This protein binds this small molecule.
Small molecule (SMILES): O=C(NCc1cccnc1)NC1CCN(c2ncccn2)CC1

Binding-site contacts:
Ligand atom C14 contacts residue GLY96 of chain 4.A at 3.2 Å.
Ligand atom C02 contacts residue TYR158 of chain 4.A at 3.6 Å (hydrophobic).
Ligand atom C10 contacts residue MET199 of chain 4.A at 3.5 Å (hydrophobic).
Ligand atom C04 contacts residue TYR158 of chain 4.A at 3.8 Å (hydrophobic).
Ligand atom C04 contacts residue PHE149 of chain 4.A at 3.9 Å (hydrophobic).
Ligand atom C05 contacts residue PHE149 of chain 4.A at 3.8 Å (hydrophobic).
Ligand atom C02 contacts residue NAD1 of chain 4.B at 3.7 Å.
Ligand atom N03 contacts residue NAD1 of chain 4.B at 3.5 Å.
Ligand atom N15 contacts residue GLY96 of chain 4.A at 3.3 Å (h-bond).
Ligand atom N09 contacts residue MET199 of chain 4.A at 3.5 Å.
Ligand atom C07 contacts residue LEU218 of chain 4.A at 3.8 Å (hydrophobic).
Ligand atom O01 contacts residue TYR158 of chain 4.A at 2.6 Å (h-bond).
Ligand atom C16 contacts residue PHE97 of chain 4.A at 3.7 Å (hydrophobic).
Ligand atom C10 contacts residue GLU219 of chain 4.A at 3.8 Å.
Ligand atom C05 contacts residue NAD1 of chain 4.B at 3.8 Å.
Ligand atom N23 contacts residue MET98 of chain 4.A at 3.4 Å (h-bond).
Ligand atom C10 contacts residue NAD1 of chain 4.B at 3.2 Å.
Ligand atom C22 contacts residue MET98 of chain 4.A at 3.4 Å (hydrophobic).
Ligand atom C06 contacts residue PHE149 of chain 4.A at 3.3 Å (hydrophobic).
Ligand atom N09 contacts residue PRO193 of chain 4.A at 3.5 Å.
Ligand atom C13 contacts residue NAD1 of chain 4.B at 3.9 Å.
Ligand atom N15 contacts residue PHE97 of chain 4.A at 3.7 Å.
Ligand atom C21 contacts residue PHE97 of chain 4.A at 3.9 Å (hydrophobic).
Ligand atom N11 contacts residue MET199 of chain 4.A at 3.9 Å.
Ligand atom N23 contacts residue PHE97 of chain 4.A at 3.6 Å.
Ligand atom N03 contacts residue MET199 of chain 4.A at 3.6 Å (h-bond).
Ligand atom C22 contacts residue MET103 of chain 4.A at 3.8 Å (hydrophobic).
Ligand atom C12 contacts residue NAD1 of chain 4.B at 3.7 Å.
Ligand atom N09 contacts residue GLU219 of chain 4.A at 3.0 Å (salt-bridge).
Ligand atom C10 contacts residue PRO193 of chain 4.A at 3.8 Å (hydrophobic).
Ligand atom C08 contacts residue GLU219 of chain 4.A at 3.8 Å.
Ligand atom C18 contacts residue PHE97 of chain 4.A at 3.9 Å (hydrophobic).
Ligand atom C04 contacts residue NAD1 of chain 4.B at 3.4 Å.
Ligand atom C16 contacts residue GLY96 of chain 4.A at 3.8 Å.
Ligand atom O01 contacts residue NAD1 of chain 4.B at 2.9 Å (h-bond).
Ligand atom N03 contacts residue TYR158 of chain 4.A at 3.9 Å.
Ligand atom C06 contacts residue TYR158 of chain 4.A at 3.5 Å (hydrophobic).
Ligand atom N23 contacts residue MET103 of chain 4.A at 3.6 Å.
Ligand atom C22 contacts residue PHE97 of chain 4.A at 3.5 Å (hydrophobic).
Ligand atom C07 contacts residue PHE149 of chain 4.A at 3.6 Å (hydrophobic).

Sequence of chain 4.A:
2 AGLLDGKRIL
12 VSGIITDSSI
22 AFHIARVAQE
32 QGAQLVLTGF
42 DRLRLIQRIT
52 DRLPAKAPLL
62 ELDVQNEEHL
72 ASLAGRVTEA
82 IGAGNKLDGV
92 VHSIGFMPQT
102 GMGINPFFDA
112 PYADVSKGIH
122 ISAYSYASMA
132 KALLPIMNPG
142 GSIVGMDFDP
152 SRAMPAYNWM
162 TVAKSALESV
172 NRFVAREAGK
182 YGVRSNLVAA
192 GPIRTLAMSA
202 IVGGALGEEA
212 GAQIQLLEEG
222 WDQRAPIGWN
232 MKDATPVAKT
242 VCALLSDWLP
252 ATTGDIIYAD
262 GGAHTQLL